Sequence of chain 1.G:
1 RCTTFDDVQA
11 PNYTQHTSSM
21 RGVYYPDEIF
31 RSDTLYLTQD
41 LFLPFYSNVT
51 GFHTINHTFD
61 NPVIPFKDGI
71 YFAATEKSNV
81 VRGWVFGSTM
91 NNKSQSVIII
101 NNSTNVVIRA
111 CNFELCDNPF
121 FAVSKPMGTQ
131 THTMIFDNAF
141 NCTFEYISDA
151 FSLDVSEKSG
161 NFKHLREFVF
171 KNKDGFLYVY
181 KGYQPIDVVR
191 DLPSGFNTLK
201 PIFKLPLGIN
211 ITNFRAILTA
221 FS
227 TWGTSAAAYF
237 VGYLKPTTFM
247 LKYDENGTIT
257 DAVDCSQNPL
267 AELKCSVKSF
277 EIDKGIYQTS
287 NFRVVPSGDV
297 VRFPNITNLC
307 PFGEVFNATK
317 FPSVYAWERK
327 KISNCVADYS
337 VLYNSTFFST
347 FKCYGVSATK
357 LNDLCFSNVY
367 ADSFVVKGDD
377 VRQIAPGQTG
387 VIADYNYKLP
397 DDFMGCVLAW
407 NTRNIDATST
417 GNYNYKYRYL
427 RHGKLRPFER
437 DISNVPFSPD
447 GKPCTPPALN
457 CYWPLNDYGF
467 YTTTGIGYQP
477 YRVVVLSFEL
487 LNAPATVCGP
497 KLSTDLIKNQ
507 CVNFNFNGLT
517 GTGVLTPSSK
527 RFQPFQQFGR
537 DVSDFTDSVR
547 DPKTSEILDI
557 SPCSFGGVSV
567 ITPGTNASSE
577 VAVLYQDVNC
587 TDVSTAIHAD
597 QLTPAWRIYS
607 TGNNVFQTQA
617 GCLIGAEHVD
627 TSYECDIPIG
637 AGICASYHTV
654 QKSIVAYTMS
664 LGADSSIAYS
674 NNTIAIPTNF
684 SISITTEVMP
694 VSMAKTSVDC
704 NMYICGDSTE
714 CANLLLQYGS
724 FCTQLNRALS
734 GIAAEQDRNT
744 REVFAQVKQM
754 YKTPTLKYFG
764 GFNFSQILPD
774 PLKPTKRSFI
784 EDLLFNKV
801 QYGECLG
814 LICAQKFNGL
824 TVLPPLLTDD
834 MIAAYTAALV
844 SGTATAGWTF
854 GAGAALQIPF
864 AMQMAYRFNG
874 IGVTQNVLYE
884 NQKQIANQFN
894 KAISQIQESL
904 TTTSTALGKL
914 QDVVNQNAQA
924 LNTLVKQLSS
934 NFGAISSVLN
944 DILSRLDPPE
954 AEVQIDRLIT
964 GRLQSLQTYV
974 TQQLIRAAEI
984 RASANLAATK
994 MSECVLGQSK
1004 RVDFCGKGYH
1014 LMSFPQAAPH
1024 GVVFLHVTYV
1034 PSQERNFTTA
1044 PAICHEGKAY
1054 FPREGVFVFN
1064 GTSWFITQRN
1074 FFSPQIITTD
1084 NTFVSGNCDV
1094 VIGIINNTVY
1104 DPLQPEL

Sequence of chain 1.I:
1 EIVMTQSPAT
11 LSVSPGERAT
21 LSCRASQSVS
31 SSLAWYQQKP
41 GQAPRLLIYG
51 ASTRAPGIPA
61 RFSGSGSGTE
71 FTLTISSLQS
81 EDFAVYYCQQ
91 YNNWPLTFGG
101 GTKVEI

The small molecule below binds the protein below.
Small molecule (SMILES): CC(=O)N[C@H]1[C@H](O[C@H]2[C@H](O)[C@@H](NC(C)=O)CO[C@@H]2CO[C@@H]2O[C@@H](C)[C@@H](O)[C@@H](O)[C@@H]2O)O[C@H](CO)[C@@H](O[C@@H]2O[C@H](CO[C@H]3O[C@H](CO)[C@@H](O)[C@H](O[C@H]4O[C@H](CO)[C@@H](O)[C@H](O)[C@@H]4O)[C@@H]3O[C@H]3O[C@H](CO)[C@@H](O)[C@H](O)[C@@H]3O)[C@@H](O)[C@H](O[C@H]3O[C@H](CO)[C@@H](O)[C@H](O[C@H]4O[C@H](CO)[C@@H](O)[C@H](O)[C@@H]4O)[C@@H]3O)[C@@H]2O)[C@@H]1O

Sequence of chain 1.H:
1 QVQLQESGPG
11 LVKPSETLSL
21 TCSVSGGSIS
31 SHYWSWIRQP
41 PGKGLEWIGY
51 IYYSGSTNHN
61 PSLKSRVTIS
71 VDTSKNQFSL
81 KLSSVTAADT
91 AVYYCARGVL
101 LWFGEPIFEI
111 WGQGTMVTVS

Binding-site contacts:
Ligand atom C3 contacts residue GLU105 of chain 1.H at 4.2 Å.
Ligand atom O3 contacts residue GLU105 of chain 1.H at 3.9 Å.
Ligand atom O5 contacts residue TRP94 of chain 1.I at 4.2 Å.
Ligand atom C1 contacts residue ASN313 of chain 1.G at 1.4 Å.
Ligand atom N2 contacts residue GLY104 of chain 1.H at 3.7 Å.
Ligand atom O6 contacts residue GLU1 of chain 1.I at 3.1 Å.
Ligand atom C8 contacts residue TYR33 of chain 1.H at 3.4 Å (hydrophobic).
Ligand atom O7 contacts residue TYR50 of chain 1.H at 3.7 Å.
Ligand atom O6 contacts residue LYS64 of chain 1.H at 3.2 Å.
Ligand atom C8 contacts residue ASN93 of chain 1.I at 4.0 Å.
Ligand atom C2 contacts residue GLY104 of chain 1.H at 4.3 Å.
Ligand atom C3 contacts residue ASN313 of chain 1.G at 3.8 Å.
Ligand atom O2 contacts residue GLU1 of chain 1.I at 4.3 Å.
Ligand atom C1 contacts residue GLY104 of chain 1.H at 4.4 Å.
Ligand atom N2 contacts residue LEU100 of chain 1.H at 4.3 Å.
Ligand atom C6 contacts residue ASN313 of chain 1.G at 4.1 Å.
Ligand atom C8 contacts residue LEU100 of chain 1.H at 4.2 Å (hydrophobic).
Ligand atom O7 contacts residue ASN58 of chain 1.H at 4.2 Å.
Ligand atom O6 contacts residue TRP94 of chain 1.I at 4.3 Å.
Ligand atom C6 contacts residue ASN93 of chain 1.I at 3.7 Å.
Ligand atom C8 contacts residue GLU105 of chain 1.H at 4.3 Å.
Ligand atom C3 contacts residue GLY104 of chain 1.H at 4.2 Å.
Ligand atom C5 contacts residue ASN313 of chain 1.G at 3.5 Å.
Ligand atom O6 contacts residue PRO95 of chain 1.I at 3.9 Å.
Ligand atom C6 contacts residue THR315 of chain 1.G at 3.3 Å.
Ligand atom C8 contacts residue TYR50 of chain 1.H at 3.4 Å (hydrophobic).
Ligand atom C6 contacts residue LYS64 of chain 1.H at 3.9 Å.
Ligand atom N2 contacts residue ASN313 of chain 1.G at 2.9 Å (h-bond).
Ligand atom O5 contacts residue ASN313 of chain 1.G at 2.4 Å (h-bond).
Ligand atom O4 contacts residue ILE411 of chain 1.G at 3.6 Å.
Ligand atom C8 contacts residue TRP94 of chain 1.I at 4.4 Å (hydrophobic).
Ligand atom C7 contacts residue TYR33 of chain 1.H at 4.2 Å (hydrophobic).
Ligand atom C7 contacts residue ASN313 of chain 1.G at 4.1 Å.
Ligand atom C4 contacts residue ASN313 of chain 1.G at 4.3 Å.
Ligand atom C2 contacts residue ASN313 of chain 1.G at 2.5 Å.
Ligand atom O6 contacts residue ASN93 of chain 1.I at 3.6 Å (h-bond).
Ligand atom C6 contacts residue GLU1 of chain 1.I at 3.8 Å.
Ligand atom C6 contacts residue TRP94 of chain 1.I at 4.0 Å (hydrophobic).
Ligand atom O6 contacts residue ASN58 of chain 1.H at 4.0 Å.
Ligand atom C7 contacts residue TYR50 of chain 1.H at 3.8 Å (hydrophobic).